The protein below binds the small molecule below.
Small molecule (SMILES): CCCCCCCC(=O)O

Sequence of chain 1.LA:
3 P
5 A

Sequence of chain 1.I:
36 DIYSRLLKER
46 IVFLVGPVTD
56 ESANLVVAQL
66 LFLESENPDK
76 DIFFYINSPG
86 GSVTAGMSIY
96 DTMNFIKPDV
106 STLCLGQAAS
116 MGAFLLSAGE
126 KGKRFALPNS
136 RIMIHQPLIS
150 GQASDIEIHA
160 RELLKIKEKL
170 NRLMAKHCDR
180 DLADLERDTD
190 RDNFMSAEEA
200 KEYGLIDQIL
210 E

Binding-site contacts:
Ligand atom O1 contacts residue WFP1 of chain 1.LA at 2.4 Å (h-bond).
Ligand atom C2 contacts residue MP86 of chain 1.LA at 4.1 Å.
Ligand atom C8 contacts residue PHE67 of chain 1.I at 4.0 Å (hydrophobic).
Ligand atom C2 contacts residue LEU66 of chain 1.I at 3.9 Å (hydrophobic).
Ligand atom C8 contacts residue SER70 of chain 1.I at 4.2 Å.
Ligand atom C6 contacts residue SER70 of chain 1.I at 4.3 Å.
Ligand atom C4 contacts residue LEU41 of chain 1.J at 4.0 Å (hydrophobic).
Ligand atom C2 contacts residue ALO2 of chain 1.LA at 4.4 Å.
Ligand atom C6 contacts residue GLU44 of chain 1.J at 4.3 Å.
Ligand atom O1 contacts residue LEU66 of chain 1.I at 4.1 Å.
Ligand atom C5 contacts residue SER70 of chain 1.I at 4.1 Å.
Ligand atom C1 contacts residue TYR80 of chain 1.J at 3.8 Å (hydrophobic).
Ligand atom C7 contacts residue ARG40 of chain 1.J at 3.9 Å.
Ligand atom C5 contacts residue LEU66 of chain 1.I at 3.7 Å (hydrophobic).
Ligand atom C1 contacts residue LEU66 of chain 1.I at 3.9 Å (hydrophobic).
Ligand atom C1 contacts residue ALO2 of chain 1.LA at 3.1 Å.
Ligand atom C5 contacts residue LEU41 of chain 1.J at 4.4 Å (hydrophobic).
Ligand atom C2 contacts residue TYR80 of chain 1.J at 3.8 Å (hydrophobic).
Ligand atom C4 contacts residue ILE46 of chain 1.J at 4.1 Å (hydrophobic).
Ligand atom C2 contacts residue WFP1 of chain 1.LA at 2.6 Å.
Ligand atom C3 contacts residue WFP1 of chain 1.LA at 3.9 Å.
Ligand atom O1 contacts residue ALO2 of chain 1.LA at 2.5 Å (h-bond).
Ligand atom C4 contacts residue LEU66 of chain 1.I at 4.0 Å (hydrophobic).
Ligand atom C7 contacts residue PHE67 of chain 1.I at 3.7 Å (hydrophobic).
Ligand atom C8 contacts residue LEU41 of chain 1.J at 4.3 Å (hydrophobic).
Ligand atom C1 contacts residue MP86 of chain 1.LA at 4.3 Å.
Ligand atom C8 contacts residue ARG40 of chain 1.J at 3.6 Å.
Ligand atom C6 contacts residue LEU66 of chain 1.I at 4.4 Å (hydrophobic).
Ligand atom C7 contacts residue SER70 of chain 1.I at 3.4 Å.
Ligand atom C3 contacts residue LEU66 of chain 1.I at 3.8 Å (hydrophobic).
Ligand atom C6 contacts residue LEU41 of chain 1.J at 3.9 Å (hydrophobic).
Ligand atom C2 contacts residue ILE46 of chain 1.J at 4.0 Å (hydrophobic).
Ligand atom C1 contacts residue WFP1 of chain 1.LA at 1.5 Å.
Ligand atom O1 contacts residue GLU69 of chain 1.I at 4.5 Å.
Ligand atom C7 contacts residue LEU66 of chain 1.I at 3.7 Å (hydrophobic).

Sequence of chain 1.J:
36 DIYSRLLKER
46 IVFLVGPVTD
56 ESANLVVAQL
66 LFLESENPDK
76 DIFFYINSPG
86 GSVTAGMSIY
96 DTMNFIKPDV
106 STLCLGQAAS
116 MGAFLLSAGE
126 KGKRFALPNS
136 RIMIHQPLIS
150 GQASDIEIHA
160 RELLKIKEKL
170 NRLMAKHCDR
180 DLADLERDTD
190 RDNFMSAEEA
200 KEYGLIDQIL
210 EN